Binding-site contacts:
Ligand atom C4 contacts residue ASP364 of chain 1.A at 3.3 Å.
Ligand atom C1 contacts residue ASN365 of chain 1.A at 1.5 Å.
Ligand atom C7 contacts residue ASN365 of chain 1.A at 3.5 Å.
Ligand atom C5 contacts residue ASP364 of chain 1.A at 3.7 Å.
Ligand atom N2 contacts residue LYS446 of chain 1.A at 4.2 Å.
Ligand atom O6 contacts residue ASP364 of chain 1.A at 2.8 Å (salt-bridge).
Ligand atom O7 contacts residue ASN365 of chain 1.A at 4.3 Å.
Ligand atom C8 contacts residue ASN365 of chain 1.A at 3.8 Å.
Ligand atom C3 contacts residue ASN365 of chain 1.A at 3.8 Å.
Ligand atom O6 contacts residue ASN365 of chain 1.A at 4.2 Å.
Ligand atom C1 contacts residue ASP364 of chain 1.A at 4.3 Å.
Ligand atom C4 contacts residue ASN365 of chain 1.A at 4.3 Å.
Ligand atom C6 contacts residue ASP364 of chain 1.A at 3.3 Å.
Ligand atom O5 contacts residue ASP364 of chain 1.A at 3.4 Å.
Ligand atom N2 contacts residue ASN365 of chain 1.A at 2.8 Å (h-bond).
Ligand atom O4 contacts residue ASP364 of chain 1.A at 3.6 Å.
Ligand atom C5 contacts residue ASN365 of chain 1.A at 3.8 Å.
Ligand atom O5 contacts residue ASN365 of chain 1.A at 2.6 Å (h-bond).
Ligand atom C2 contacts residue ASN365 of chain 1.A at 2.5 Å.

This protein binds this small molecule.
Small molecule (SMILES): CC(=O)N[C@@H]1[C@@H](O)[C@H](O)[C@@H](CO)O[C@H]1O

Sequence of chain 1.A:
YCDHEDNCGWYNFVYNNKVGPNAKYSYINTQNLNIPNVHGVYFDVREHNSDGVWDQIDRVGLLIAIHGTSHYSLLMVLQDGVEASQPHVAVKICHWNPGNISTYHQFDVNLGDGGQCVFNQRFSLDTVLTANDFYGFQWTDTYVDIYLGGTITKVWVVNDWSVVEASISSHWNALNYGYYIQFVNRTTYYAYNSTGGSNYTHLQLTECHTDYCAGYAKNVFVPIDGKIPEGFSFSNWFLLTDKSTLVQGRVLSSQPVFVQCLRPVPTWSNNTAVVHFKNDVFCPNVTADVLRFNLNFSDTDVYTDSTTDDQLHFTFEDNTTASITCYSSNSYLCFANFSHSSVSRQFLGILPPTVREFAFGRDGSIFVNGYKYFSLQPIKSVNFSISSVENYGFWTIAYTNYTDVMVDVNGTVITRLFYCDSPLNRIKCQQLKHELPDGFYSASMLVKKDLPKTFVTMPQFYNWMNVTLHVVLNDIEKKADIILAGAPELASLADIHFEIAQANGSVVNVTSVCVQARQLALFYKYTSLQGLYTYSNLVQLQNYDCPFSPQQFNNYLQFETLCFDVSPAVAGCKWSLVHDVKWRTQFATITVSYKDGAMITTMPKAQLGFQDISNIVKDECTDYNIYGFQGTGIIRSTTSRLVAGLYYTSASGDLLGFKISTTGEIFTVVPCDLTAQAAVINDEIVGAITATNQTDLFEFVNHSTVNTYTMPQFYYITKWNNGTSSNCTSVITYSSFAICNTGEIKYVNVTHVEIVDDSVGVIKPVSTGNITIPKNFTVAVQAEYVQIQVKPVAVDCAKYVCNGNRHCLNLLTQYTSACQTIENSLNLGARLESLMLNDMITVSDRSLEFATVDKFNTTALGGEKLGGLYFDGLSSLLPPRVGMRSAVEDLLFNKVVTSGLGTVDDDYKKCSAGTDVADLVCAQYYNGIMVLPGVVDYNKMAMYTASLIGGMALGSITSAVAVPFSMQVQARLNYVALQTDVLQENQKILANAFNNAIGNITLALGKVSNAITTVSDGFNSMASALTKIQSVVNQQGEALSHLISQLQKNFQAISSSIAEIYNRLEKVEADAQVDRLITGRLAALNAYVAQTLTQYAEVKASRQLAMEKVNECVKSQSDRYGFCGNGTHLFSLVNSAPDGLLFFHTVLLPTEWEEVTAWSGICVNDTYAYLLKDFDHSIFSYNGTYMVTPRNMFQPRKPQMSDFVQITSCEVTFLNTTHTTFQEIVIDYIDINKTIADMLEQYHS